This small molecule binds to this protein.
Small molecule (SMILES): CC(=O)N[C@H]1[C@H](O[C@H]2[C@H](O)[C@@H](NC(C)=O)CO[C@@H]2CO)O[C@H](CO)[C@@H](O[C@@H]2O[C@H](CO[C@H]3O[C@H](CO)[C@@H](O)[C@H](O)[C@@H]3O)[C@@H](O)[C@H](O[C@H]3O[C@H](CO)[C@@H](O)[C@H](O)[C@@H]3O)[C@@H]2O)[C@@H]1O

Sequence of chain 1.D:
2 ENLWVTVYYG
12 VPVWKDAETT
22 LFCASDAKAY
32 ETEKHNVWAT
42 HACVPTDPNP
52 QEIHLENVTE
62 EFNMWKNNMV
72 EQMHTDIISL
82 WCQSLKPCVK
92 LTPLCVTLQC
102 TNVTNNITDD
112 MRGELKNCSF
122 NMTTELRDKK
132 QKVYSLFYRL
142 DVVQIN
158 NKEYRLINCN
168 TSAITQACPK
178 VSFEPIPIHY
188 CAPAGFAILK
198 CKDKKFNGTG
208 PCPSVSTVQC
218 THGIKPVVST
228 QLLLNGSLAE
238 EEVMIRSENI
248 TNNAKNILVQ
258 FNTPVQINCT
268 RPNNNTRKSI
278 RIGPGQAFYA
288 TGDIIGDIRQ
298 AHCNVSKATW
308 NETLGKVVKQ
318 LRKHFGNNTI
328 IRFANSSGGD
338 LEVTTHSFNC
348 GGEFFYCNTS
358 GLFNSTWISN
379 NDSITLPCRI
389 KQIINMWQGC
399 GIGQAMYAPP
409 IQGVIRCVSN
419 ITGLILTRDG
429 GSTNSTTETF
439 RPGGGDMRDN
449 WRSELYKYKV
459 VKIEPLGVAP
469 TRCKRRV

Binding-site contacts:
Ligand atom C4 contacts residue ASN118 of chain 1.D at 4.2 Å.
Ligand atom C1 contacts residue ASN118 of chain 1.D at 1.4 Å.
Ligand atom O5 contacts residue ASN118 of chain 1.D at 2.4 Å (h-bond).
Ligand atom N2 contacts residue ASN118 of chain 1.D at 2.9 Å (h-bond).
Ligand atom N2 contacts residue THR105 of chain 1.D at 4.4 Å.
Ligand atom O5 contacts residue TYR135 of chain 1.D at 4.5 Å.
Ligand atom C3 contacts residue ASN118 of chain 1.D at 3.8 Å.
Ligand atom C7 contacts residue ASN118 of chain 1.D at 3.3 Å.
Ligand atom C5 contacts residue ASN118 of chain 1.D at 3.7 Å.
Ligand atom C2 contacts residue ASN118 of chain 1.D at 2.5 Å.
Ligand atom C5 contacts residue TYR135 of chain 1.D at 4.2 Å (hydrophobic).
Ligand atom C8 contacts residue ASN118 of chain 1.D at 4.5 Å.
Ligand atom C8 contacts residue THR105 of chain 1.D at 3.8 Å.
Ligand atom C8 contacts residue ARG91 of chain 1.F at 3.6 Å.
Ligand atom C7 contacts residue THR105 of chain 1.D at 3.2 Å.
Ligand atom C8 contacts residue ASP290 of chain 1.D at 4.3 Å.
Ligand atom C8 contacts residue VAL104 of chain 1.D at 4.2 Å (hydrophobic).
Ligand atom C1 contacts residue TYR135 of chain 1.D at 4.2 Å (hydrophobic).
Ligand atom C6 contacts residue SER120 of chain 1.D at 4.5 Å.
Ligand atom C3 contacts residue TYR135 of chain 1.D at 4.5 Å (hydrophobic).
Ligand atom O7 contacts residue THR105 of chain 1.D at 2.2 Å (h-bond).
Ligand atom C8 contacts residue TYR135 of chain 1.D at 4.4 Å (hydrophobic).
Ligand atom O7 contacts residue ASN118 of chain 1.D at 3.4 Å (h-bond).

Sequence of chain 1.F:
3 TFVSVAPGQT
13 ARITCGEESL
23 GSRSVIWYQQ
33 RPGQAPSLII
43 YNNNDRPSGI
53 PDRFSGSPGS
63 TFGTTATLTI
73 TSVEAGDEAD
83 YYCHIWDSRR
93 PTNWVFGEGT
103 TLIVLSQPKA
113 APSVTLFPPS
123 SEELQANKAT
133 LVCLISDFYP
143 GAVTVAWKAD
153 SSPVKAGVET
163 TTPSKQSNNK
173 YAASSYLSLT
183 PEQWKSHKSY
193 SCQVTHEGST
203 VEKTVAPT